Binding-site contacts:
Ligand atom C4 contacts residue ASN239 of chain 1.C at 4.2 Å.
Ligand atom N2 contacts residue ASN239 of chain 1.C at 2.9 Å (h-bond).
Ligand atom O7 contacts residue ASN239 of chain 1.C at 3.2 Å (h-bond).
Ligand atom O5 contacts residue LEU238 of chain 1.C at 3.8 Å.
Ligand atom C5 contacts residue ASN239 of chain 1.C at 3.7 Å.
Ligand atom C1 contacts residue LEU238 of chain 1.C at 4.5 Å (hydrophobic).
Ligand atom C1 contacts residue ASN239 of chain 1.C at 1.4 Å.
Ligand atom C6 contacts residue LEU238 of chain 1.C at 4.1 Å (hydrophobic).
Ligand atom C2 contacts residue ASN239 of chain 1.C at 2.5 Å.
Ligand atom C3 contacts residue ASN239 of chain 1.C at 3.8 Å.
Ligand atom C7 contacts residue ASN239 of chain 1.C at 3.4 Å.
Ligand atom C5 contacts residue LEU238 of chain 1.C at 4.2 Å (hydrophobic).
Ligand atom O5 contacts residue ASN239 of chain 1.C at 2.4 Å (h-bond).

Sequence of chain 1.C:
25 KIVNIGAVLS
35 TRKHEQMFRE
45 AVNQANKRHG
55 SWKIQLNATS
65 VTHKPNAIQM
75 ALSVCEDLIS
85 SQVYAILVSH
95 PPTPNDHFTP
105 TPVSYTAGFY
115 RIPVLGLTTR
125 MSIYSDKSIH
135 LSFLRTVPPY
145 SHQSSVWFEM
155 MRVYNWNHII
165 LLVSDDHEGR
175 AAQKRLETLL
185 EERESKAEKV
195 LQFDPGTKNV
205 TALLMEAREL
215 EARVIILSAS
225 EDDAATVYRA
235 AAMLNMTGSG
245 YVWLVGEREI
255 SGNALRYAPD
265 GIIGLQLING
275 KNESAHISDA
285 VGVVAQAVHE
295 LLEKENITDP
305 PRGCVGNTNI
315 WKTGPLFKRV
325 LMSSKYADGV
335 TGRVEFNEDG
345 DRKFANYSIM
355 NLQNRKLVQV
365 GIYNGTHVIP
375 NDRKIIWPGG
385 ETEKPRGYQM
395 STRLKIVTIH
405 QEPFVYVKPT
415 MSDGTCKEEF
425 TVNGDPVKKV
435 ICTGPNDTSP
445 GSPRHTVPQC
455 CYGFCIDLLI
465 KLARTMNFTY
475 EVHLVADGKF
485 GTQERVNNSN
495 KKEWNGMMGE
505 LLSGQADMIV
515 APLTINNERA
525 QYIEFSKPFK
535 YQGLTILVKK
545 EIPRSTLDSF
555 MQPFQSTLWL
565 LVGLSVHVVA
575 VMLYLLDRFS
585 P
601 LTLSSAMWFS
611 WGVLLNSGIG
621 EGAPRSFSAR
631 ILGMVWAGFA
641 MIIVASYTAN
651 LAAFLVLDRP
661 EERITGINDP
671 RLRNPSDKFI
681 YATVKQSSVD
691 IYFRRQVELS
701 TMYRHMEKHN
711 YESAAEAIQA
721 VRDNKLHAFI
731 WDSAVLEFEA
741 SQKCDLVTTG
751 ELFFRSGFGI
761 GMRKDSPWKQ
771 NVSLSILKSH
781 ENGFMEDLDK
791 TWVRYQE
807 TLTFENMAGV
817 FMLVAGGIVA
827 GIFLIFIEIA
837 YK

A small-molecule ligand and the protein it binds are described below.
Small molecule (SMILES): CC(=O)N[C@@H]1[C@@H](O)[C@H](O)[C@@H](CO)O[C@H]1O